Binding-site contacts:
Ligand atom C2 contacts residue GLU294 of chain 4.B at 3.6 Å.
Ligand atom O2P contacts residue GLY219 of chain 4.B at 2.9 Å (h-bond).
Ligand atom N1 contacts residue CYS184 of chain 4.B at 3.1 Å.
Ligand atom O2P contacts residue GLY181 of chain 4.B at 3.3 Å.
Ligand atom O6 contacts residue GLY266 of chain 4.B at 3.4 Å.
Ligand atom C2 contacts residue CYS184 of chain 4.B at 2.8 Å (hydrophobic).
Ligand atom C4 contacts residue NAD1 of chain 4.H at 3.3 Å.
Ligand atom O6 contacts residue GLY295 of chain 4.B at 3.4 Å.
Ligand atom C6 contacts residue GLU294 of chain 4.B at 3.5 Å.
Ligand atom O6 contacts residue GLY268 of chain 4.B at 2.7 Å (h-bond).
Ligand atom N1 contacts residue GLU294 of chain 4.B at 2.8 Å (salt-bridge).
Ligand atom O2 contacts residue GLU294 of chain 4.B at 3.6 Å (salt-bridge).
Ligand atom O2 contacts residue NAD1 of chain 4.H at 3.3 Å.
Ligand atom C2 contacts residue THR186 of chain 4.B at 3.6 Å.
Ligand atom O3' contacts residue ALA52 of chain 4.B at 3.3 Å.
Ligand atom N7 contacts residue GLY266 of chain 4.B at 3.6 Å.
Ligand atom O3P contacts residue TYR264 of chain 4.B at 2.7 Å (h-bond).
Ligand atom N3 contacts residue NAD1 of chain 4.H at 3.2 Å.
Ligand atom C5 contacts residue ILE183 of chain 4.B at 3.6 Å (hydrophobic).
Ligand atom O6 contacts residue GLU294 of chain 4.B at 3.5 Å (salt-bridge).
Ligand atom O3P contacts residue SER241 of chain 4.B at 2.9 Å (h-bond).
Ligand atom O2' contacts residue ASP217 of chain 4.B at 2.6 Å (salt-bridge).
Ligand atom C2 contacts residue NAD1 of chain 4.H at 3.3 Å.
Ligand atom O3' contacts residue ASP217 of chain 4.B at 2.6 Å (salt-bridge).
Ligand atom N3 contacts residue CYS184 of chain 4.B at 3.1 Å.
Ligand atom C4' contacts residue ASP217 of chain 4.B at 3.5 Å.
Ligand atom O1P contacts residue SER241 of chain 4.B at 3.5 Å (h-bond).
Ligand atom O2 contacts residue THR186 of chain 4.B at 2.6 Å (h-bond).
Ligand atom O3' contacts residue MET238 of chain 4.B at 3.6 Å (h-bond).
Ligand atom N7 contacts residue MET267 of chain 4.B at 2.9 Å (h-bond).
Ligand atom O5' contacts residue GLY218 of chain 4.B at 3.6 Å.
Ligand atom O5' contacts residue GLY181 of chain 4.B at 3.4 Å.
Ligand atom C3' contacts residue ASP217 of chain 4.B at 3.4 Å.
Ligand atom N7 contacts residue ILE183 of chain 4.B at 3.5 Å.
Ligand atom O1P contacts residue GLY240 of chain 4.B at 2.8 Å (h-bond).
Ligand atom O6 contacts residue MET267 of chain 4.B at 3.3 Å (h-bond).
Ligand atom O2 contacts residue CYS184 of chain 4.B at 2.7 Å (h-bond).
Ligand atom O3P contacts residue SER182 of chain 4.B at 2.7 Å (h-bond).
Ligand atom C5 contacts residue NAD1 of chain 4.H at 3.6 Å.
Ligand atom O2P contacts residue SER182 of chain 4.B at 2.9 Å (h-bond).

This small molecule binds to this protein.
Small molecule (SMILES): O=c1[nH]c(=O)c2[nH+]cn([C@@H]3O[C@H](COP(=O)(O)O)[C@@H](O)[C@H]3O)c2[nH]1

Sequence of chain 4.B:
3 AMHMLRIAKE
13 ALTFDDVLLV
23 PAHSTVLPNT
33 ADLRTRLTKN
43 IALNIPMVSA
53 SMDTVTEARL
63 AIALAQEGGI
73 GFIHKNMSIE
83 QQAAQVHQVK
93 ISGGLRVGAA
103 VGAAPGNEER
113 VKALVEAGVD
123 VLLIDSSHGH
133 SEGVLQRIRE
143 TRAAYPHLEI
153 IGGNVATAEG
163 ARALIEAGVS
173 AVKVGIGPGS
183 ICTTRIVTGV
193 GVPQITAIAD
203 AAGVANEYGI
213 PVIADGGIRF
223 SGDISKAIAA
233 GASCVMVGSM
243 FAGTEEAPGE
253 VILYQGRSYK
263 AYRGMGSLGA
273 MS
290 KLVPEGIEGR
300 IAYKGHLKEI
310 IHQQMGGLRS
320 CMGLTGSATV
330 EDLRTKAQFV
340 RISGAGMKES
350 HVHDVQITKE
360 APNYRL